Binding-site contacts:
Ligand atom C4 contacts residue PRO419 of chain 1.T at 4.0 Å (hydrophobic).
Ligand atom N7 contacts residue ASP609 of chain 1.T at 4.1 Å.
Ligand atom O5' contacts residue PRO631 of chain 1.T at 4.0 Å.
Ligand atom N1 contacts residue PRO631 of chain 1.T at 3.8 Å.
Ligand atom N3 contacts residue PRO419 of chain 1.T at 4.2 Å.
Ligand atom N6 contacts residue SER632 of chain 1.T at 4.0 Å.
Ligand atom N6 contacts residue GLY637 of chain 1.T at 4.0 Å.
Ligand atom C5 contacts residue SER632 of chain 1.T at 4.4 Å.
Ligand atom O2P contacts residue HIS628 of chain 1.T at 3.8 Å.
Ligand atom C5 contacts residue PRO419 of chain 1.T at 4.2 Å (hydrophobic).
Ligand atom N1 contacts residue GLY639 of chain 1.T at 3.1 Å (h-bond).
Ligand atom P contacts residue PHE629 of chain 1.T at 4.4 Å.
Ligand atom C2' contacts residue PRO419 of chain 1.T at 4.0 Å (hydrophobic).
Ligand atom O5' contacts residue PHE629 of chain 1.T at 3.9 Å.
Ligand atom N9 contacts residue HIS630 of chain 1.T at 3.8 Å.
Ligand atom N9 contacts residue PRO419 of chain 1.T at 4.2 Å.
Ligand atom N7 contacts residue SER632 of chain 1.T at 3.8 Å.
Ligand atom C2 contacts residue PRO419 of chain 1.T at 4.2 Å (hydrophobic).
Ligand atom C2 contacts residue GLY639 of chain 1.T at 3.9 Å.
Ligand atom O4' contacts residue HIS630 of chain 1.T at 4.2 Å.
Ligand atom C8 contacts residue HIS630 of chain 1.T at 3.1 Å.
Ligand atom C8 contacts residue ASP609 of chain 1.T at 4.4 Å.
Ligand atom N6 contacts residue PHE638 of chain 1.T at 3.8 Å.
Ligand atom C6 contacts residue PRO419 of chain 1.T at 4.3 Å (hydrophobic).
Ligand atom N6 contacts residue VAL418 of chain 1.T at 3.8 Å.
Ligand atom C6 contacts residue PRO631 of chain 1.T at 3.6 Å (hydrophobic).
Ligand atom C6 contacts residue VAL418 of chain 1.T at 4.0 Å (hydrophobic).
Ligand atom C6 contacts residue GLY639 of chain 1.T at 3.8 Å.
Ligand atom N6 contacts residue PRO631 of chain 1.T at 3.8 Å.
Ligand atom O2P contacts residue PRO631 of chain 1.T at 3.8 Å.
Ligand atom N1 contacts residue PRO419 of chain 1.T at 4.2 Å.
Ligand atom N7 contacts residue HIS630 of chain 1.T at 3.6 Å.
Ligand atom O2P contacts residue PHE629 of chain 1.T at 3.4 Å (h-bond).
Ligand atom O4' contacts residue PRO631 of chain 1.T at 4.1 Å.
Ligand atom N6 contacts residue GLY639 of chain 1.T at 2.9 Å (h-bond).
Ligand atom N6 contacts residue PRO633 of chain 1.T at 4.2 Å.
Ligand atom C5 contacts residue PRO631 of chain 1.T at 4.1 Å (hydrophobic).
Ligand atom N1 contacts residue VAL418 of chain 1.T at 3.8 Å.
Ligand atom C2 contacts residue PRO631 of chain 1.T at 4.3 Å (hydrophobic).
Ligand atom C1' contacts residue HIS630 of chain 1.T at 3.8 Å.

Sequence of chain 1.T:
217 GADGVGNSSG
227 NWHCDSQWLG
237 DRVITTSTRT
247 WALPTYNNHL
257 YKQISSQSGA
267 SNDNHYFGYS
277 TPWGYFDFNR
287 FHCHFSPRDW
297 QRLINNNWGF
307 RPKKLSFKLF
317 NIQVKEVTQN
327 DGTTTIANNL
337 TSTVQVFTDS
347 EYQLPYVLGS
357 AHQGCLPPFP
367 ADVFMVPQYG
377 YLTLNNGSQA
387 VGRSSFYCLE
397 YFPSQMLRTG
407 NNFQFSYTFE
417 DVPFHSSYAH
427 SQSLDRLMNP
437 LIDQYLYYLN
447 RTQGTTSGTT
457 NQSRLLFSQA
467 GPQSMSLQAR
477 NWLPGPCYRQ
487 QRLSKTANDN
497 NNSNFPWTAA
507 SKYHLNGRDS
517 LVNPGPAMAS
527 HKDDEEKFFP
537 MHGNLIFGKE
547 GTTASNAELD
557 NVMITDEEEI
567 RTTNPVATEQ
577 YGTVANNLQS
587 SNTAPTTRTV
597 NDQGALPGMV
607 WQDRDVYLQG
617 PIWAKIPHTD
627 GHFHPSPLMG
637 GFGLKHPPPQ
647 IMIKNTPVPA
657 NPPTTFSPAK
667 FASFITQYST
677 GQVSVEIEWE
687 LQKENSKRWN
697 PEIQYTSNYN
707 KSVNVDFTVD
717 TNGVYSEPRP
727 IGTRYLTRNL

The small molecule below binds the protein below.
Small molecule (SMILES): Nc1ncnc2c1ncn2[C@H]1C[C@H](O)[C@@H](COP(=O)(O)O)O1